Sequence of chain 35.A:
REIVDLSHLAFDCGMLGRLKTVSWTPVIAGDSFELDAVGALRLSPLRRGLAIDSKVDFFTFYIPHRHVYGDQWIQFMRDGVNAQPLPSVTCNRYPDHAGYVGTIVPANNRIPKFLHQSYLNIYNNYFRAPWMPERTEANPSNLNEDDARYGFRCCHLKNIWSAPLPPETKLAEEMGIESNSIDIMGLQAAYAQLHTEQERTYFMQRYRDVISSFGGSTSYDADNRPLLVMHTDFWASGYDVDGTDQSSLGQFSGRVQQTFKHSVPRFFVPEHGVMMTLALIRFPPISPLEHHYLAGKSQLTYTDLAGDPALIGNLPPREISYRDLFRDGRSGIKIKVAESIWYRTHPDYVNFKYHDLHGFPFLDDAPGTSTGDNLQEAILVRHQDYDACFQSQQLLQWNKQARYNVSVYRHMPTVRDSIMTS

Binding-site contacts:
Ligand atom OP2 contacts residue ASP242 of chain 35.A at 3.9 Å.
Ligand atom C5' contacts residue ASP242 of chain 35.A at 4.4 Å.
Ligand atom C2' contacts residue LYS25 of chain 35.C at 3.8 Å.

Sequence of chain 35.C:
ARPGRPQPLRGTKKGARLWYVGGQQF

The protein below binds the small molecule below.
Small molecule (SMILES): Nc1ccn([C@H]2C[C@H](O)[C@@H](COP(=O)(O)O)O2)c(=O)n1